Binding-site contacts:
Ligand atom O4 contacts residue MAN3 of chain 1.C at 3.7 Å.
Ligand atom C5 contacts residue MAN3 of chain 1.C at 3.4 Å.
Ligand atom C4 contacts residue MAN3 of chain 1.C at 3.6 Å.
Ligand atom C3 contacts residue MAN3 of chain 1.C at 3.2 Å.
Ligand atom C1 contacts residue MAN3 of chain 1.C at 3.2 Å.
Ligand atom C6 contacts residue MAN3 of chain 1.C at 4.4 Å.
Ligand atom O3 contacts residue MAN3 of chain 1.C at 4.4 Å.
Ligand atom C2 contacts residue MAN3 of chain 1.C at 3.4 Å.
Ligand atom O6 contacts residue MAN3 of chain 1.C at 4.2 Å.
Ligand atom O5 contacts residue MAN3 of chain 1.C at 3.8 Å.

This small molecule binds to this protein.
Small molecule (SMILES): OC[C@H]1O[C@H](O)[C@@H](O)[C@@H](O)[C@@H]1O